Sequence of chain 1.B:
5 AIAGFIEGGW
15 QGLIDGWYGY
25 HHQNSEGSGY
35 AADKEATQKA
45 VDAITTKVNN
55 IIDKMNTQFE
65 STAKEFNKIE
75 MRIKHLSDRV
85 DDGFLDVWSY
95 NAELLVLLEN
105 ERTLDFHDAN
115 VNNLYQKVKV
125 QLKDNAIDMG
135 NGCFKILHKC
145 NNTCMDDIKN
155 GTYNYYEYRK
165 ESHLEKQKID

This protein binds this small molecule.
Small molecule (SMILES): CC(=O)N[C@@H]1[C@@H](O)[C@H](O)[C@@H](CO)O[C@H]1O

Binding-site contacts:
Ligand atom C4 contacts residue ASN154 of chain 1.B at 4.2 Å.
Ligand atom C2 contacts residue ASN154 of chain 1.B at 2.4 Å.
Ligand atom C8 contacts residue ASN154 of chain 1.B at 4.3 Å.
Ligand atom C5 contacts residue ASN154 of chain 1.B at 3.7 Å.
Ligand atom C7 contacts residue ASP151 of chain 1.B at 4.5 Å.
Ligand atom O7 contacts residue ASN154 of chain 1.B at 2.6 Å (h-bond).
Ligand atom O5 contacts residue THR156 of chain 1.B at 4.2 Å.
Ligand atom C7 contacts residue THR156 of chain 1.B at 4.3 Å.
Ligand atom C7 contacts residue ASN154 of chain 1.B at 3.0 Å.
Ligand atom C3 contacts residue ASN154 of chain 1.B at 3.8 Å.
Ligand atom C1 contacts residue THR156 of chain 1.B at 4.4 Å.
Ligand atom O7 contacts residue THR156 of chain 1.B at 3.1 Å (h-bond).
Ligand atom C1 contacts residue ASN154 of chain 1.B at 1.4 Å.
Ligand atom O5 contacts residue ASN154 of chain 1.B at 2.4 Å (h-bond).
Ligand atom O7 contacts residue ASP151 of chain 1.B at 3.6 Å.
Ligand atom N2 contacts residue ASN154 of chain 1.B at 2.9 Å (h-bond).
Ligand atom C2 contacts residue THR156 of chain 1.B at 4.4 Å.